Sequence of chain 1.B:
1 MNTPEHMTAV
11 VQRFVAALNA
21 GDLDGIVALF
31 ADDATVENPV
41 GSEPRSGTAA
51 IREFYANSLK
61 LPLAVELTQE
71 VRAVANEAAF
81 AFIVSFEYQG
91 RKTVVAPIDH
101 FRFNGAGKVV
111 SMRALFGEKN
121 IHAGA

Binding-site contacts:
Ligand atom C17 contacts residue PHE82 of chain 1.B at 4.1 Å (hydrophobic).
Ligand atom C1 contacts residue VAL95 of chain 1.B at 4.1 Å (hydrophobic).
Ligand atom C18 contacts residue ALA114 of chain 1.B at 4.2 Å (hydrophobic).
Ligand atom C12 contacts residue PHE116 of chain 1.B at 4.3 Å (hydrophobic).
Ligand atom C6 contacts residue SER58 of chain 1.B at 4.1 Å.
Ligand atom C17 contacts residue MET112 of chain 1.B at 4.1 Å (hydrophobic).
Ligand atom C7 contacts residue VAL84 of chain 1.B at 4.3 Å (hydrophobic).
Ligand atom C11 contacts residue ASN38 of chain 1.B at 3.1 Å.
Ligand atom C17 contacts residue PHE14 of chain 1.B at 4.2 Å (hydrophobic).
Ligand atom C6 contacts residue LEU63 of chain 1.B at 4.4 Å (hydrophobic).
Ligand atom C18 contacts residue PHE54 of chain 1.B at 3.7 Å (hydrophobic).
Ligand atom C16 contacts residue PHE14 of chain 1.B at 3.5 Å (hydrophobic).
Ligand atom C12 contacts residue PHE82 of chain 1.B at 4.3 Å (hydrophobic).
Ligand atom C7 contacts residue LEU63 of chain 1.B at 3.8 Å (hydrophobic).
Ligand atom C12 contacts residue ASN38 of chain 1.B at 3.4 Å.
Ligand atom C1 contacts residue PHE116 of chain 1.B at 3.8 Å (hydrophobic).
Ligand atom C2 contacts residue PHE116 of chain 1.B at 4.3 Å (hydrophobic).
Ligand atom O3 contacts residue PHE86 of chain 1.B at 3.3 Å.
Ligand atom C3 contacts residue PHE86 of chain 1.B at 3.7 Å (hydrophobic).
Ligand atom C18 contacts residue ASN38 of chain 1.B at 3.0 Å.
Ligand atom O17 contacts residue ASP99 of chain 1.B at 2.5 Å (salt-bridge).
Ligand atom C7 contacts residue SER58 of chain 1.B at 4.0 Å.
Ligand atom C12 contacts residue ALA114 of chain 1.B at 4.1 Å (hydrophobic).
Ligand atom C17 contacts residue ASP99 of chain 1.B at 3.7 Å.
Ligand atom O17 contacts residue PHE14 of chain 1.B at 3.8 Å.
Ligand atom O17 contacts residue MET112 of chain 1.B at 3.6 Å.
Ligand atom C15 contacts residue TYR55 of chain 1.B at 3.8 Å (hydrophobic).
Ligand atom C18 contacts residue MET112 of chain 1.B at 4.1 Å (hydrophobic).
Ligand atom C13 contacts residue ASN38 of chain 1.B at 3.8 Å.
Ligand atom C15 contacts residue LEU18 of chain 1.B at 4.0 Å (hydrophobic).
Ligand atom C19 contacts residue PHE116 of chain 1.B at 4.3 Å (hydrophobic).
Ligand atom C19 contacts residue ASN38 of chain 1.B at 3.7 Å.
Ligand atom C5 contacts residue PHE86 of chain 1.B at 4.2 Å (hydrophobic).
Ligand atom C12 contacts residue PRO97 of chain 1.B at 4.2 Å (hydrophobic).
Ligand atom C2 contacts residue VAL95 of chain 1.B at 4.2 Å (hydrophobic).
Ligand atom O17 contacts residue PHE82 of chain 1.B at 3.3 Å.
Ligand atom C16 contacts residue LEU18 of chain 1.B at 3.5 Å (hydrophobic).
Ligand atom C16 contacts residue TYR55 of chain 1.B at 3.9 Å (hydrophobic).
Ligand atom C11 contacts residue PHE116 of chain 1.B at 3.6 Å (hydrophobic).
Ligand atom C4 contacts residue PHE86 of chain 1.B at 3.9 Å (hydrophobic).

The small molecule below binds the protein below.
Small molecule (SMILES): C[C@]12CCC(=O)C[C@@H]1CC[C@@H]1[C@@H]2CC[C@]2(C)C(=O)CC[C@@H]12